Binding-site contacts:
Ligand atom C01 contacts residue GLN157 of chain 1.A at 3.9 Å.
Ligand atom N09 contacts residue GLU170 of chain 1.A at 4.0 Å.
Ligand atom C02 contacts residue GLU159 of chain 1.A at 4.0 Å.
Ligand atom C10 contacts residue ARG169 of chain 1.A at 3.7 Å.
Ligand atom C14 contacts residue GLU159 of chain 1.A at 3.9 Å.
Ligand atom C03 contacts residue ARG169 of chain 1.A at 4.1 Å.
Ligand atom C04 contacts residue GLU170 of chain 1.A at 3.4 Å.
Ligand atom O12 contacts residue THR168 of chain 1.A at 4.0 Å.
Ligand atom C03 contacts residue LEU158 of chain 1.A at 3.9 Å (hydrophobic).
Ligand atom C01 contacts residue GLU170 of chain 1.A at 3.7 Å.
Ligand atom C02 contacts residue ILE145 of chain 1.A at 3.6 Å (hydrophobic).
Ligand atom C13 contacts residue THR168 of chain 1.A at 2.8 Å.
Ligand atom C03 contacts residue GLU170 of chain 1.A at 3.4 Å.
Ligand atom C06 contacts residue GLU170 of chain 1.A at 3.3 Å.
Ligand atom C02 contacts residue LEU158 of chain 1.A at 3.3 Å (hydrophobic).
Ligand atom C10 contacts residue THR168 of chain 1.A at 4.2 Å.
Ligand atom C06 contacts residue GLN157 of chain 1.A at 4.3 Å.
Ligand atom C03 contacts residue GLU159 of chain 1.A at 3.7 Å.
Ligand atom C05 contacts residue GLU170 of chain 1.A at 3.6 Å.
Ligand atom C01 contacts residue LEU158 of chain 1.A at 4.3 Å (hydrophobic).
Ligand atom C14 contacts residue ARG169 of chain 1.A at 4.5 Å.
Ligand atom C14 contacts residue THR168 of chain 1.A at 3.5 Å.
Ligand atom C01 contacts residue ILE145 of chain 1.A at 3.8 Å (hydrophobic).
Ligand atom C10 contacts residue GLU170 of chain 1.A at 3.2 Å.
Ligand atom O08 contacts residue GLU170 of chain 1.A at 3.9 Å.
Ligand atom C07 contacts residue GLU170 of chain 1.A at 4.4 Å.
Ligand atom C04 contacts residue ARG169 of chain 1.A at 4.5 Å.
Ligand atom C02 contacts residue GLU170 of chain 1.A at 3.6 Å.
Ligand atom N09 contacts residue ARG169 of chain 1.A at 4.3 Å.
Ligand atom C11 contacts residue THR168 of chain 1.A at 4.0 Å.

The protein below binds the small molecule below.
Small molecule (SMILES): OCc1ccccc1N1CCOCC1

Sequence of chain 1.A:
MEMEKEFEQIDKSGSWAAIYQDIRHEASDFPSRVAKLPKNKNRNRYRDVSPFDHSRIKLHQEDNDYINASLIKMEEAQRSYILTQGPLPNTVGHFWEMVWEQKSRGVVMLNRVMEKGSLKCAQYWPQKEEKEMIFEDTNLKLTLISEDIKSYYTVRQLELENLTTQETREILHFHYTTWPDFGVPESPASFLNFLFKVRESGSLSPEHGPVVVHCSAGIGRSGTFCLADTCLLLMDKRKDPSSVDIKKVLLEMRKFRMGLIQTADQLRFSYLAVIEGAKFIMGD